Binding-site contacts:
Ligand atom O3P contacts residue ALA217 of chain 1.B at 3.0 Å (h-bond).
Ligand atom O3P contacts residue SER216 of chain 1.B at 2.9 Å (h-bond).
Ligand atom P contacts residue ALA215 of chain 1.B at 3.8 Å.
Ligand atom C contacts residue ASP48 of chain 1.B at 3.8 Å.
Ligand atom CE2 contacts residue ALA217 of chain 1.B at 3.8 Å (hydrophobic).
Ligand atom CE1 contacts residue PHE182 of chain 1.B at 3.7 Å (hydrophobic).
Ligand atom OE1 contacts residue ARG47 of chain 1.B at 3.5 Å.
Ligand atom O contacts residue TYR46 of chain 1.B at 3.3 Å.
Ligand atom CD2 contacts residue ALA217 of chain 1.B at 3.7 Å (hydrophobic).
Ligand atom O1P contacts residue ILE219 of chain 1.B at 2.9 Å (h-bond).
Ligand atom O1P contacts residue ALA217 of chain 1.B at 3.7 Å.
Ligand atom CE1 contacts residue ALA217 of chain 1.B at 3.7 Å (hydrophobic).
Ligand atom O2P contacts residue ALA215 of chain 1.B at 3.5 Å.
Ligand atom N contacts residue ASP48 of chain 1.B at 3.0 Å (salt-bridge).
Ligand atom CD1 contacts residue TYR46 of chain 1.B at 3.7 Å (hydrophobic).
Ligand atom CG contacts residue PHE182 of chain 1.B at 3.8 Å (hydrophobic).
Ligand atom CZ contacts residue ALA217 of chain 1.B at 3.8 Å (hydrophobic).
Ligand atom CZ contacts residue PHE182 of chain 1.B at 3.5 Å (hydrophobic).
Ligand atom CE2 contacts residue ILE219 of chain 1.B at 3.6 Å (hydrophobic).
Ligand atom CE2 contacts residue PHE182 of chain 1.B at 3.5 Å (hydrophobic).
Ligand atom O2P contacts residue ARG221 of chain 1.B at 2.8 Å (salt-bridge).
Ligand atom O2P contacts residue GLY220 of chain 1.B at 3.6 Å.
Ligand atom N contacts residue ASP48 of chain 1.B at 3.4 Å (salt-bridge).
Ligand atom P contacts residue ARG221 of chain 1.B at 3.7 Å.
Ligand atom CD2 contacts residue PHE182 of chain 1.B at 3.6 Å (hydrophobic).
Ligand atom CG contacts residue ALA217 of chain 1.B at 3.7 Å (hydrophobic).
Ligand atom OH contacts residue ARG47 of chain 1.B at 3.5 Å.
Ligand atom O contacts residue ARG47 of chain 1.B at 3.0 Å (salt-bridge).
Ligand atom N contacts residue TYR46 of chain 1.B at 3.5 Å.
Ligand atom O1P contacts residue GLY218 of chain 1.B at 3.1 Å (h-bond).
Ligand atom O3P contacts residue ALA215 of chain 1.B at 3.3 Å.
Ligand atom O1P contacts residue GLY220 of chain 1.B at 2.8 Å (h-bond).
Ligand atom O contacts residue PHE182 of chain 1.B at 3.2 Å.
Ligand atom CD1 contacts residue ALA217 of chain 1.B at 3.6 Å (hydrophobic).
Ligand atom CD2 contacts residue ILE219 of chain 1.B at 3.6 Å (hydrophobic).
Ligand atom CB contacts residue ASP48 of chain 1.B at 3.7 Å.
Ligand atom C contacts residue TYR46 of chain 1.B at 3.7 Å (hydrophobic).
Ligand atom P contacts residue GLY220 of chain 1.B at 3.7 Å.
Ligand atom CA contacts residue ASP48 of chain 1.B at 3.6 Å.
Ligand atom O3P contacts residue ARG221 of chain 1.B at 2.8 Å (salt-bridge).

This protein binds this small molecule.
Small molecule (SMILES): CC(C)[C@@H](C=O)NC(=O)[C@H](C)NC(=O)[C@H](Cc1ccc(OP(=O)(O)O)cc1)NC(=O)[C@H](Cc1ccc(OP(=O)(O)O)cc1)NC(=O)[C@H](CCC(=O)O)NC(=O)[C@H](C)N

Sequence of chain 1.B:
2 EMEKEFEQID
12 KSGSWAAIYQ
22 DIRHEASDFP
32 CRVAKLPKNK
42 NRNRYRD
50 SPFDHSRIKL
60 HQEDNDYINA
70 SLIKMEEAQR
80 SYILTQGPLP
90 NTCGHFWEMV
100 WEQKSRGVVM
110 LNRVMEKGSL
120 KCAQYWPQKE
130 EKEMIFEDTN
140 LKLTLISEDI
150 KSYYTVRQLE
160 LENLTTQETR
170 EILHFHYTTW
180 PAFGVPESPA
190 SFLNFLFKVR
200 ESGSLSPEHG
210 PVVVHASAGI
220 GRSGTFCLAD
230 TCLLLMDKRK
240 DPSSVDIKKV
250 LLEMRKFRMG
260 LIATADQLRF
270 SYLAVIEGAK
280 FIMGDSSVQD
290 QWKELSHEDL